Binding-site contacts:
Ligand atom C5 contacts residue ASN214 of chain 1.D at 3.6 Å.
Ligand atom N2 contacts residue TYR165 of chain 1.D at 4.0 Å.
Ligand atom C6 contacts residue SER187 of chain 1.D at 4.5 Å.
Ligand atom O6 contacts residue THR216 of chain 1.D at 4.0 Å.
Ligand atom C2 contacts residue SER185 of chain 1.D at 3.6 Å.
Ligand atom C8 contacts residue ASN214 of chain 1.D at 4.0 Å.
Ligand atom O5 contacts residue SER185 of chain 1.D at 3.7 Å.
Ligand atom O5 contacts residue ASN214 of chain 1.D at 2.3 Å (h-bond).
Ligand atom O7 contacts residue SER185 of chain 1.D at 3.3 Å (h-bond).
Ligand atom C2 contacts residue ASN214 of chain 1.D at 2.4 Å.
Ligand atom O6 contacts residue SER187 of chain 1.D at 3.7 Å.
Ligand atom C1 contacts residue ASN214 of chain 1.D at 1.5 Å.
Ligand atom C4 contacts residue ASN214 of chain 1.D at 4.2 Å.
Ligand atom C8 contacts residue SER187 of chain 1.D at 4.3 Å.
Ligand atom O6 contacts residue ILE186 of chain 1.D at 4.3 Å.
Ligand atom C8 contacts residue TYR165 of chain 1.D at 4.2 Å (hydrophobic).
Ligand atom C7 contacts residue ASN214 of chain 1.D at 3.2 Å.
Ligand atom C7 contacts residue SER185 of chain 1.D at 4.1 Å.
Ligand atom N2 contacts residue ASN214 of chain 1.D at 2.9 Å (h-bond).
Ligand atom N2 contacts residue SER185 of chain 1.D at 4.3 Å.
Ligand atom C6 contacts residue TYR165 of chain 1.D at 3.8 Å (hydrophobic).
Ligand atom C1 contacts residue SER185 of chain 1.D at 3.7 Å.
Ligand atom C3 contacts residue ASN214 of chain 1.D at 3.8 Å.
Ligand atom O7 contacts residue ASN214 of chain 1.D at 3.4 Å (h-bond).

A protein and the small-molecule ligand that binds it are described below.
Small molecule (SMILES): CC(=O)N[C@H]1[C@H](O[C@H]2[C@H](O)[C@@H](NC(C)=O)CO[C@@H]2CO)O[C@H](CO)[C@@H](O[C@@H]2O[C@H](CO)[C@@H](O)[C@H](O)[C@@H]2O)[C@@H]1O

Sequence of chain 1.D:
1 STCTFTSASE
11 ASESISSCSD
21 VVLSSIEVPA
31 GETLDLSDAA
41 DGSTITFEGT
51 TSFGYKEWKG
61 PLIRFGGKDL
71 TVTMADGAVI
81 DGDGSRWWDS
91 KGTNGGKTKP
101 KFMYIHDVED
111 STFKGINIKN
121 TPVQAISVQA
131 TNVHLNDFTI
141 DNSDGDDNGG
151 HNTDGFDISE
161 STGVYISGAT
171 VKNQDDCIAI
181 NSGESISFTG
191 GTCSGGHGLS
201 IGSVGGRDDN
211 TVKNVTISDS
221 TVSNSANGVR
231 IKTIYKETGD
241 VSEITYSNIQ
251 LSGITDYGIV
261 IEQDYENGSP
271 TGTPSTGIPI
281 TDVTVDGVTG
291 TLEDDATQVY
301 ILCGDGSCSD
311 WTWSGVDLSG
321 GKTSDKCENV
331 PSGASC